Binding-site contacts:
Ligand atom C1 contacts residue VAL30 of chain 1.A at 4.3 Å (hydrophobic).
Ligand atom N2 contacts residue ASN86 of chain 1.A at 3.1 Å (h-bond).
Ligand atom C6 contacts residue TYR85 of chain 1.A at 4.5 Å (hydrophobic).
Ligand atom C4 contacts residue VAL30 of chain 1.A at 4.5 Å (hydrophobic).
Ligand atom C1 contacts residue VAL35 of chain 1.A at 4.1 Å (hydrophobic).
Ligand atom C5 contacts residue TYR85 of chain 1.A at 4.3 Å (hydrophobic).
Ligand atom O1 contacts residue ILE96 of chain 1.A at 4.5 Å.
Ligand atom BR1 contacts residue VAL30 of chain 1.A at 3.9 Å.
Ligand atom C3 contacts residue VAL30 of chain 1.A at 3.5 Å (hydrophobic).
Ligand atom N2 contacts residue ILE96 of chain 1.A at 4.4 Å.
Ligand atom N1 contacts residue VAL30 of chain 1.A at 3.8 Å.
Ligand atom O1 contacts residue TYR85 of chain 1.A at 3.9 Å.
Ligand atom C1 contacts residue TYR43 of chain 1.A at 4.3 Å (hydrophobic).
Ligand atom C3 contacts residue VAL35 of chain 1.A at 4.0 Å (hydrophobic).
Ligand atom N1 contacts residue VAL35 of chain 1.A at 3.8 Å.
Ligand atom C6 contacts residue TYR43 of chain 1.A at 4.3 Å (hydrophobic).
Ligand atom N2 contacts residue TYR85 of chain 1.A at 3.5 Å.
Ligand atom O1 contacts residue ASN86 of chain 1.A at 2.8 Å (h-bond).
Ligand atom C1 contacts residue PHE31 of chain 1.A at 4.1 Å (hydrophobic).
Ligand atom C2 contacts residue VAL30 of chain 1.A at 3.2 Å (hydrophobic).
Ligand atom C2 contacts residue VAL35 of chain 1.A at 3.6 Å (hydrophobic).
Ligand atom C6 contacts residue ASN86 of chain 1.A at 3.7 Å.
Ligand atom O1 contacts residue TYR43 of chain 1.A at 3.9 Å.
Ligand atom C6 contacts residue VAL35 of chain 1.A at 4.4 Å (hydrophobic).
Ligand atom C5 contacts residue ASN86 of chain 1.A at 4.1 Å.
Ligand atom C4 contacts residue VAL40 of chain 1.A at 4.3 Å (hydrophobic).

The protein below binds the small molecule below.
Small molecule (SMILES): Cn1cc(Br)cc(N)c1=O

Sequence of chain 1.A:
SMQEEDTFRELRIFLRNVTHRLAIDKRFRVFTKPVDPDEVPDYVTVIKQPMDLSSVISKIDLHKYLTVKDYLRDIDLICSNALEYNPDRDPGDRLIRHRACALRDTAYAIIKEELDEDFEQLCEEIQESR